Sequence of chain 1.D:
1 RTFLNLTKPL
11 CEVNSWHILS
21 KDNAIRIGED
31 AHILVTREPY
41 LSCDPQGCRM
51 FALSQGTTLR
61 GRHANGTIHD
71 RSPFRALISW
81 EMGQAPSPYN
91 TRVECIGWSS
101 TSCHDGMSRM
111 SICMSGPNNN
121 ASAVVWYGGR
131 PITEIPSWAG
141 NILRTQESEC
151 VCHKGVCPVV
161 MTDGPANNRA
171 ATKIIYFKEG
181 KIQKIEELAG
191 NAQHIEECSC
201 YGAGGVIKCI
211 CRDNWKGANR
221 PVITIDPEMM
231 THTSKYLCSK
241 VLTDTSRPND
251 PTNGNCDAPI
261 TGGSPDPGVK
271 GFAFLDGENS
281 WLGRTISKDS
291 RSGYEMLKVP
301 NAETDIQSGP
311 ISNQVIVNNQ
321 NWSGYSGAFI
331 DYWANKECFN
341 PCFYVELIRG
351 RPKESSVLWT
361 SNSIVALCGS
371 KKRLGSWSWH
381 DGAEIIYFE

Binding-site contacts:
Ligand atom N2 contacts residue ASN65 of chain 1.D at 3.8 Å.
Ligand atom C2 contacts residue TYR387 of chain 1.B at 4.4 Å (hydrophobic).
Ligand atom O7 contacts residue TYR387 of chain 1.B at 3.7 Å.
Ligand atom C7 contacts residue ASN65 of chain 1.D at 4.0 Å.
Ligand atom C5 contacts residue ASN65 of chain 1.D at 4.1 Å.
Ligand atom C2 contacts residue ASN65 of chain 1.D at 3.2 Å.
Ligand atom O7 contacts residue ASN65 of chain 1.D at 3.7 Å.
Ligand atom C7 contacts residue LEU358 of chain 1.D at 4.0 Å (hydrophobic).
Ligand atom C1 contacts residue ASN65 of chain 1.D at 2.3 Å.
Ligand atom C1 contacts residue TYR387 of chain 1.B at 4.3 Å (hydrophobic).
Ligand atom O5 contacts residue TYR387 of chain 1.B at 4.4 Å.
Ligand atom O5 contacts residue ASN65 of chain 1.D at 2.7 Å (h-bond).
Ligand atom C8 contacts residue LEU358 of chain 1.D at 3.6 Å (hydrophobic).
Ligand atom N2 contacts residue LEU358 of chain 1.D at 4.3 Å.

This small molecule binds to this protein.
Small molecule (SMILES): CC(=O)N[C@@H]1[C@@H](O)[C@H](O)[C@@H](CO)O[C@H]1O

Sequence of chain 1.B:
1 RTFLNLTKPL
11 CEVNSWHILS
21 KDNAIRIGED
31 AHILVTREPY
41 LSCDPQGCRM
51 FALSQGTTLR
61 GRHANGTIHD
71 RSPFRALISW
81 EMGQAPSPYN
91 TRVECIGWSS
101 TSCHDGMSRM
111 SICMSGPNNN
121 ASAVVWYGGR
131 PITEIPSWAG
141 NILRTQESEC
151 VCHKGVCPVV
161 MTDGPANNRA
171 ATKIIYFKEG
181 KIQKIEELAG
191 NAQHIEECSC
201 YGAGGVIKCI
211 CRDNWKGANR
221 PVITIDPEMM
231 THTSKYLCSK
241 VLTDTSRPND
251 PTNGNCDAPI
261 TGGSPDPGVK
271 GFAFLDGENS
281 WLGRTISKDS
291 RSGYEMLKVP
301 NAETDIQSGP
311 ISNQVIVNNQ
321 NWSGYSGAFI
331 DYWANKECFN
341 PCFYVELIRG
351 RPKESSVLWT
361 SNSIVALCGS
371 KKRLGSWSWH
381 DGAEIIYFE